Binding-site contacts:
Ligand atom O6 contacts residue PHE183 of chain 2.B at 3.9 Å.
Ligand atom N3 contacts residue PRP1 of chain 2.H at 3.5 Å (h-bond).
Ligand atom N3 contacts residue TYR101 of chain 2.B at 3.6 Å.
Ligand atom N1 contacts residue PHE183 of chain 2.B at 4.2 Å.
Ligand atom C6 contacts residue ASN103 of chain 2.B at 4.5 Å.
Ligand atom C5 contacts residue PRP1 of chain 2.H at 4.3 Å.
Ligand atom N7 contacts residue PHE183 of chain 2.B at 3.7 Å.
Ligand atom N3 contacts residue ASN103 of chain 2.B at 4.3 Å.
Ligand atom N7 contacts residue VAL184 of chain 2.B at 3.5 Å (h-bond).
Ligand atom N7 contacts residue LYS162 of chain 2.B at 4.3 Å.
Ligand atom C5 contacts residue PHE183 of chain 2.B at 3.4 Å (hydrophobic).
Ligand atom N1 contacts residue ASP190 of chain 2.B at 4.0 Å.
Ligand atom N1 contacts residue PRP1 of chain 2.H at 2.7 Å (h-bond).
Ligand atom O6 contacts residue PRP1 of chain 2.H at 3.5 Å (h-bond).
Ligand atom C2 contacts residue TYR101 of chain 2.B at 4.5 Å (hydrophobic).
Ligand atom C2 contacts residue PRP1 of chain 2.H at 2.6 Å.
Ligand atom N1 contacts residue ASN103 of chain 2.B at 3.9 Å.
Ligand atom N3 contacts residue PHE183 of chain 2.B at 4.1 Å.
Ligand atom C9 contacts residue PHE183 of chain 2.B at 3.6 Å (hydrophobic).
Ligand atom C4 contacts residue TYR101 of chain 2.B at 4.5 Å (hydrophobic).
Ligand atom C4 contacts residue PHE183 of chain 2.B at 3.6 Å (hydrophobic).
Ligand atom N8 contacts residue ILE132 of chain 2.B at 3.9 Å.
Ligand atom C6 contacts residue PRP1 of chain 2.H at 3.5 Å.
Ligand atom C9 contacts residue LYS162 of chain 2.B at 3.2 Å.
Ligand atom O6 contacts residue ASP190 of chain 2.B at 2.9 Å (salt-bridge).
Ligand atom C9 contacts residue ILE132 of chain 2.B at 3.7 Å (hydrophobic).
Ligand atom N8 contacts residue LYS162 of chain 2.B at 3.0 Å (salt-bridge).
Ligand atom C4 contacts residue PRP1 of chain 2.H at 4.2 Å.
Ligand atom O6 contacts residue TYR191 of chain 2.B at 4.4 Å.
Ligand atom N8 contacts residue LYS182 of chain 2.B at 4.3 Å.
Ligand atom C4 contacts residue ILE132 of chain 2.B at 4.5 Å (hydrophobic).
Ligand atom C2 contacts residue ASN103 of chain 2.B at 3.8 Å.
Ligand atom N8 contacts residue VAL184 of chain 2.B at 4.3 Å.
Ligand atom C6 contacts residue PHE183 of chain 2.B at 3.8 Å (hydrophobic).
Ligand atom N8 contacts residue PHE183 of chain 2.B at 3.6 Å.
Ligand atom C6 contacts residue ASP190 of chain 2.B at 3.8 Å.
Ligand atom C5 contacts residue VAL184 of chain 2.B at 4.4 Å (hydrophobic).
Ligand atom C2 contacts residue PHE183 of chain 2.B at 4.4 Å (hydrophobic).
Ligand atom O6 contacts residue VAL184 of chain 2.B at 4.1 Å.

This protein binds this small molecule.
Small molecule (SMILES): Oc1ncnc2c1N=NC2

Sequence of chain 2.B:
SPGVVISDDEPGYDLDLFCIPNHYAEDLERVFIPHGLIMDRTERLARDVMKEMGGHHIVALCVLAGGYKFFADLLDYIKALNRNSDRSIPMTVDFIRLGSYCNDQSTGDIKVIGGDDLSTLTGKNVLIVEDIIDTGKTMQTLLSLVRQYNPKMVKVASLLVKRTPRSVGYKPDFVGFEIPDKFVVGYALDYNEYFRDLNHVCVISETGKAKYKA